Binding-site contacts:
Ligand atom N1 contacts residue DG5 of chain 1.F at 3.6 Å.
Ligand atom O2 contacts residue DG5 of chain 1.F at 2.7 Å (h-bond).
Ligand atom P contacts residue TYR302 of chain 1.A at 3.7 Å.
Ligand atom O6 contacts residue DG5 of chain 1.F at 2.8 Å (h-bond).
Ligand atom O5' contacts residue LEU71 of chain 1.A at 4.0 Å.
Ligand atom O3' contacts residue LYS393 of chain 1.A at 3.9 Å.
Ligand atom OP2 contacts residue SER72 of chain 1.A at 3.0 Å (h-bond).
Ligand atom N4 contacts residue SER72 of chain 1.A at 3.9 Å.
Ligand atom N4 contacts residue ARG73 of chain 1.A at 3.8 Å.
Ligand atom P contacts residue SER72 of chain 1.A at 3.9 Å.
Ligand atom C5' contacts residue TYR302 of chain 1.A at 3.6 Å (hydrophobic).
Ligand atom OP2 contacts residue LEU71 of chain 1.A at 3.7 Å.
Ligand atom C5 contacts residue SER72 of chain 1.A at 3.7 Å.
Ligand atom C5' contacts residue ARG300 of chain 1.A at 3.5 Å.
Ligand atom N4 contacts residue DG5 of chain 1.F at 4.0 Å.
Ligand atom N2 contacts residue DC6 of chain 1.F at 2.9 Å (h-bond).
Ligand atom N3 contacts residue DG5 of chain 1.F at 3.2 Å (h-bond).
Ligand atom N4 contacts residue DG4 of chain 1.F at 3.7 Å.
Ligand atom C4 contacts residue DG4 of chain 1.F at 3.8 Å.
Ligand atom C2 contacts residue DG5 of chain 1.F at 3.4 Å.
Ligand atom O6 contacts residue DC6 of chain 1.F at 3.3 Å (h-bond).
Ligand atom OP1 contacts residue ASN44 of chain 1.A at 4.0 Å.
Ligand atom O2 contacts residue DG4 of chain 1.F at 4.0 Å.
Ligand atom OP2 contacts residue SER72 of chain 1.A at 3.6 Å.
Ligand atom C6 contacts residue DC6 of chain 1.F at 3.8 Å.
Ligand atom N1 contacts residue DC6 of chain 1.F at 3.1 Å (h-bond).
Ligand atom C2 contacts residue DC6 of chain 1.F at 3.7 Å.
Ligand atom C6 contacts residue DG5 of chain 1.F at 3.5 Å.
Ligand atom OP1 contacts residue LYS298 of chain 1.A at 4.1 Å.
Ligand atom N3 contacts residue DG4 of chain 1.F at 3.6 Å.
Ligand atom OP1 contacts residue TYR302 of chain 1.A at 2.4 Å (h-bond).
Ligand atom O4' contacts residue ARG300 of chain 1.A at 3.8 Å.
Ligand atom C8 contacts residue SER72 of chain 1.A at 3.9 Å.
Ligand atom O5' contacts residue TYR302 of chain 1.A at 3.9 Å.
Ligand atom O5' contacts residue SER72 of chain 1.A at 3.6 Å.
Ligand atom C2 contacts residue DG4 of chain 1.F at 4.0 Å.
Ligand atom P contacts residue ASN44 of chain 1.A at 3.9 Å.
Ligand atom C4' contacts residue ARG300 of chain 1.A at 3.2 Å.
Ligand atom O3' contacts residue ARG300 of chain 1.A at 4.1 Å.
Ligand atom OP2 contacts residue ASN44 of chain 1.A at 3.0 Å (h-bond).

Sequence of chain 1.A:
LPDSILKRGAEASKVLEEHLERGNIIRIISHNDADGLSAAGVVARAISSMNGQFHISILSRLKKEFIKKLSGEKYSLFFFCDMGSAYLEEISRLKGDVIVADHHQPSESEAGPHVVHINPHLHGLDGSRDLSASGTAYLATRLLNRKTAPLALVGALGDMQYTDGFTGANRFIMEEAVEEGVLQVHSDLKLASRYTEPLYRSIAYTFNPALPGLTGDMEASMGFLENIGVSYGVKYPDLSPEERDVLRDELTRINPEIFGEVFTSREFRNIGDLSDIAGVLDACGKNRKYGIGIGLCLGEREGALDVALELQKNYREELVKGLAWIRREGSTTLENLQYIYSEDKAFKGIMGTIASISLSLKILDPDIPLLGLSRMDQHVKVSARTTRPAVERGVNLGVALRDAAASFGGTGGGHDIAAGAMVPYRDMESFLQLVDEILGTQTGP

The small molecule below binds the protein below.
Small molecule (SMILES): Cc1cn([C@H]2C[C@H](O[P](=O)(O)OC[C@H]3O[C@@H](n4cnc5c(=O)nc(N)[nH]c54)C[C@@H]3O[P](=O)(O)OC[C@H]3O[C@@H](n4cnc5c(=O)nc(N)[nH]c54)C[C@@H]3O[P](=O)(O)OC[C@H]3O[C@@H](n4ccc(N)nc4=O)C[C@@H]3O)[C@@H](CO[P](=O)(O)O[C@H]3C[C@H](n4cnc5c(N)ncnc54)O[C@@H]3CO[P](=O)(O)O[C@H]3C[C@H](n4ccc(N)nc4=O)O[C@@H]3COP(=O)=O)O2)c(=O)[nH]c1=O